A protein and the small-molecule ligand that binds it are described below.
Small molecule (SMILES): CC[C@H](C)[C@H](NC(=O)[C@H](C)N)C(=O)N[C@@H](CC(C)C)C(=O)N[C@@H](CC1=NC=NC1)C(=O)N[C@@H](CCCN=C(N)N)C(=O)N[C@@H](CC(C)C)C(=O)N[C@@H](CC(C)C)C(=O)N[C@@H](CCC(N)=O)C(=O)N[C@@H](C)C=O

Sequence of chain 1.A:
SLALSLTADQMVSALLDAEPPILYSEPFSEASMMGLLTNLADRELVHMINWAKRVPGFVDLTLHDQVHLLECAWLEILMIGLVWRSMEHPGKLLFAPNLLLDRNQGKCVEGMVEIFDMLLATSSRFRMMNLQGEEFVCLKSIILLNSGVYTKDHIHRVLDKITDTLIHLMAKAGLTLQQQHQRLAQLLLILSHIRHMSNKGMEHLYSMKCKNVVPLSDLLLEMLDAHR

Binding-site contacts:
Ligand atom CD2 contacts residue VAL58 of chain 1.A at 4.1 Å (hydrophobic).
Ligand atom N contacts residue GLU245 of chain 1.A at 3.6 Å.
Ligand atom CD1 contacts residue LEU242 of chain 1.A at 3.5 Å (hydrophobic).
Ligand atom C contacts residue GLU245 of chain 1.A at 3.5 Å.
Ligand atom CE1 contacts residue HIS76 of chain 1.A at 4.0 Å.
Ligand atom CD2 contacts residue VAL79 of chain 1.A at 3.8 Å (hydrophobic).
Ligand atom CD2 contacts residue ILE61 of chain 1.A at 3.7 Å (hydrophobic).
Ligand atom CA contacts residue ILE61 of chain 1.A at 4.1 Å (hydrophobic).
Ligand atom CG1 contacts residue GLU245 of chain 1.A at 3.6 Å.
Ligand atom CA contacts residue GLU245 of chain 1.A at 3.6 Å.
Ligand atom CB contacts residue GLU245 of chain 1.A at 3.6 Å.
Ligand atom CD2 contacts residue MET246 of chain 1.A at 4.0 Å (hydrophobic).
Ligand atom CD1 contacts residue LEU75 of chain 1.A at 3.9 Å (hydrophobic).
Ligand atom CD2 contacts residue VAL79 of chain 1.A at 3.6 Å (hydrophobic).
Ligand atom CD2 contacts residue LEU82 of chain 1.A at 3.7 Å (hydrophobic).
Ligand atom C contacts residue ILE61 of chain 1.A at 3.9 Å (hydrophobic).
Ligand atom CE1 contacts residue VAL79 of chain 1.A at 3.8 Å (hydrophobic).
Ligand atom C contacts residue GLU245 of chain 1.A at 4.1 Å.
Ligand atom N contacts residue ILE61 of chain 1.A at 4.0 Å.
Ligand atom N contacts residue LYS65 of chain 1.A at 3.6 Å.
Ligand atom CD2 contacts residue GLU83 of chain 1.A at 3.8 Å.
Ligand atom N contacts residue GLU245 of chain 1.A at 3.3 Å (salt-bridge).
Ligand atom O contacts residue LYS65 of chain 1.A at 2.6 Å (salt-bridge).
Ligand atom CD1 contacts residue ILE61 of chain 1.A at 3.6 Å (hydrophobic).
Ligand atom ND1 contacts residue LEU75 of chain 1.A at 3.6 Å.
Ligand atom NE2 contacts residue VAL79 of chain 1.A at 3.3 Å.
Ligand atom CG contacts residue ILE61 of chain 1.A at 4.1 Å (hydrophobic).
Ligand atom CB contacts residue LEU75 of chain 1.A at 3.7 Å (hydrophobic).
Ligand atom N contacts residue GLU245 of chain 1.A at 2.7 Å (salt-bridge).
Ligand atom CD2 contacts residue GLN78 of chain 1.A at 3.9 Å.
Ligand atom CB contacts residue ILE61 of chain 1.A at 3.9 Å (hydrophobic).
Ligand atom NE2 contacts residue LEU75 of chain 1.A at 3.7 Å.
Ligand atom O contacts residue ILE61 of chain 1.A at 3.8 Å.
Ligand atom CA contacts residue LYS65 of chain 1.A at 3.7 Å.
Ligand atom C contacts residue LYS65 of chain 1.A at 3.5 Å.
Ligand atom CG contacts residue VAL79 of chain 1.A at 4.1 Å (hydrophobic).
Ligand atom CD1 contacts residue GLN78 of chain 1.A at 3.9 Å.
Ligand atom CA contacts residue GLU245 of chain 1.A at 3.3 Å.
Ligand atom CD1 contacts residue VAL79 of chain 1.A at 3.6 Å (hydrophobic).
Ligand atom CD1 contacts residue ASP241 of chain 1.A at 3.6 Å.